Binding-site contacts:
Ligand atom N2 contacts residue ASN468 of chain 1.F at 3.0 Å (h-bond).
Ligand atom O5 contacts residue ASP465 of chain 1.F at 3.9 Å.
Ligand atom O7 contacts residue VAL466 of chain 1.F at 3.8 Å.
Ligand atom O7 contacts residue ASP465 of chain 1.F at 3.3 Å.
Ligand atom C5 contacts residue ASN468 of chain 1.F at 3.6 Å.
Ligand atom O6 contacts residue GLU472 of chain 1.F at 4.3 Å.
Ligand atom O5 contacts residue ASN468 of chain 1.F at 2.3 Å (h-bond).
Ligand atom C2 contacts residue ASP465 of chain 1.F at 3.7 Å.
Ligand atom C1 contacts residue ASP465 of chain 1.F at 4.0 Å.
Ligand atom O5 contacts residue THR470 of chain 1.F at 3.5 Å.
Ligand atom C4 contacts residue ASN468 of chain 1.F at 4.2 Å.
Ligand atom C1 contacts residue THR470 of chain 1.F at 3.8 Å.
Ligand atom C7 contacts residue VAL466 of chain 1.F at 4.0 Å (hydrophobic).
Ligand atom O7 contacts residue ASN468 of chain 1.F at 3.7 Å.
Ligand atom C6 contacts residue THR470 of chain 1.F at 4.3 Å.
Ligand atom C7 contacts residue ASP465 of chain 1.F at 4.3 Å.
Ligand atom C5 contacts residue THR470 of chain 1.F at 4.5 Å.
Ligand atom C3 contacts residue ASN468 of chain 1.F at 3.8 Å.
Ligand atom C2 contacts residue ASN468 of chain 1.F at 2.5 Å.
Ligand atom C7 contacts residue ASN468 of chain 1.F at 3.5 Å.
Ligand atom C8 contacts residue ASN468 of chain 1.F at 4.2 Å.
Ligand atom C1 contacts residue ASN468 of chain 1.F at 1.4 Å.
Ligand atom O6 contacts residue THR470 of chain 1.F at 3.2 Å (h-bond).
Ligand atom C8 contacts residue VAL467 of chain 1.F at 4.3 Å (hydrophobic).
Ligand atom C8 contacts residue VAL466 of chain 1.F at 3.4 Å (hydrophobic).

Sequence of chain 1.F:
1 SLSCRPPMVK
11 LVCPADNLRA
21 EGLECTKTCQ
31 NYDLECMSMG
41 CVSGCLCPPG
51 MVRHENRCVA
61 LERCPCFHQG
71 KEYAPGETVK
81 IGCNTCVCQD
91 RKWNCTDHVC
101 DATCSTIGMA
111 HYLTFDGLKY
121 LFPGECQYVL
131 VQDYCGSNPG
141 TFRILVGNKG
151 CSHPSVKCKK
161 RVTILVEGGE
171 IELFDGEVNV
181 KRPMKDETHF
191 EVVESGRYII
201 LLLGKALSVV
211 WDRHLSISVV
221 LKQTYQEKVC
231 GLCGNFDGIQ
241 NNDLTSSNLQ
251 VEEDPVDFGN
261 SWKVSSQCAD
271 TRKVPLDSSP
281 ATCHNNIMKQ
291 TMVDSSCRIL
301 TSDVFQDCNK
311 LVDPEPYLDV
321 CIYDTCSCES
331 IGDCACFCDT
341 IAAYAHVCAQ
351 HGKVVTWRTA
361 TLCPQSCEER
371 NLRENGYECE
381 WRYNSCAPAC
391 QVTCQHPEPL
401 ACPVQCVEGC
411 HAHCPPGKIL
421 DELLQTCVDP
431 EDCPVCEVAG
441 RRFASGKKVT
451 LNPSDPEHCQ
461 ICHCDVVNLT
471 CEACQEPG

The protein below binds the small molecule below.
Small molecule (SMILES): CC(=O)N[C@@H]1[C@@H](O)[C@H](O)[C@@H](CO)O[C@H]1O